Sequence of chain 1.D:
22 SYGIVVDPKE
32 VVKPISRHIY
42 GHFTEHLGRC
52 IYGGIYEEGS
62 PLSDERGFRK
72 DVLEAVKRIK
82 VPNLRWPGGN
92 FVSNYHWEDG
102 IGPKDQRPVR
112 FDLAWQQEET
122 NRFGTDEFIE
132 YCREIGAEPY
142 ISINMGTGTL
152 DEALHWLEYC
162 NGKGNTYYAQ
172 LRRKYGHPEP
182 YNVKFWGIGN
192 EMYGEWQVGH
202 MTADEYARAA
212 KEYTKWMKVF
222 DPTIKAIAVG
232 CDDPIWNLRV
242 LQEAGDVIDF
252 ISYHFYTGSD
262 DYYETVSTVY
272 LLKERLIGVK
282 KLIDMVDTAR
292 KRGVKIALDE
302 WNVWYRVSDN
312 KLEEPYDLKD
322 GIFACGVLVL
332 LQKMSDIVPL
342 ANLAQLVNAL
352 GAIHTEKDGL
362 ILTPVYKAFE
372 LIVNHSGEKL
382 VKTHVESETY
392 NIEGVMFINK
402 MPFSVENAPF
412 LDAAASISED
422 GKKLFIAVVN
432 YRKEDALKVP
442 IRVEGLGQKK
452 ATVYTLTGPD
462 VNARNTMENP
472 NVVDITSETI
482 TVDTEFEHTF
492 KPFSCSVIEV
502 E

Binding-site contacts:
Ligand atom C2 contacts residue LYS312 of chain 1.D at 3.6 Å.
Ligand atom O2 contacts residue ARG50 of chain 1.D at 4.3 Å.
Ligand atom C1 contacts residue GLN118 of chain 1.D at 4.2 Å.
Ligand atom O4 contacts residue GLU119 of chain 1.D at 3.1 Å (salt-bridge).
Ligand atom C5 contacts residue GLU119 of chain 1.D at 3.1 Å.
Ligand atom O1 contacts residue GLN118 of chain 1.D at 4.3 Å.
Ligand atom O3 contacts residue GLN118 of chain 1.D at 4.2 Å.
Ligand atom O4 contacts residue GLN118 of chain 1.D at 4.3 Å.
Ligand atom O4 contacts residue GLU120 of chain 1.D at 4.0 Å.
Ligand atom C4 contacts residue GLU119 of chain 1.D at 3.5 Å.
Ligand atom C1 contacts residue LYS312 of chain 1.D at 4.4 Å.
Ligand atom C3 contacts residue GLN118 of chain 1.D at 4.4 Å.
Ligand atom C2 contacts residue GLN118 of chain 1.D at 4.2 Å.
Ligand atom O5 contacts residue GLN118 of chain 1.D at 3.4 Å (h-bond).
Ligand atom C3 contacts residue GLY49 of chain 1.D at 3.6 Å.
Ligand atom C4 contacts residue GLN118 of chain 1.D at 3.6 Å.
Ligand atom O2 contacts residue LYS312 of chain 1.D at 3.2 Å (salt-bridge).
Ligand atom O3 contacts residue LEU48 of chain 1.D at 4.3 Å.
Ligand atom O3 contacts residue GLY49 of chain 1.D at 2.8 Å (h-bond).
Ligand atom O5 contacts residue GLU119 of chain 1.D at 4.2 Å.
Ligand atom O4 contacts residue TYR53 of chain 1.D at 3.8 Å.
Ligand atom C2 contacts residue GLY49 of chain 1.D at 3.9 Å.
Ligand atom C5 contacts residue GLN118 of chain 1.D at 4.0 Å.
Ligand atom O2 contacts residue GLY49 of chain 1.D at 3.1 Å (h-bond).
Ligand atom O1 contacts residue LYS312 of chain 1.D at 3.9 Å.

This small molecule binds to this protein.
Small molecule (SMILES): O[C@@H]1[C@@H](O)[C@H](O)OC[C@H]1O